Sequence of chain 1.A:
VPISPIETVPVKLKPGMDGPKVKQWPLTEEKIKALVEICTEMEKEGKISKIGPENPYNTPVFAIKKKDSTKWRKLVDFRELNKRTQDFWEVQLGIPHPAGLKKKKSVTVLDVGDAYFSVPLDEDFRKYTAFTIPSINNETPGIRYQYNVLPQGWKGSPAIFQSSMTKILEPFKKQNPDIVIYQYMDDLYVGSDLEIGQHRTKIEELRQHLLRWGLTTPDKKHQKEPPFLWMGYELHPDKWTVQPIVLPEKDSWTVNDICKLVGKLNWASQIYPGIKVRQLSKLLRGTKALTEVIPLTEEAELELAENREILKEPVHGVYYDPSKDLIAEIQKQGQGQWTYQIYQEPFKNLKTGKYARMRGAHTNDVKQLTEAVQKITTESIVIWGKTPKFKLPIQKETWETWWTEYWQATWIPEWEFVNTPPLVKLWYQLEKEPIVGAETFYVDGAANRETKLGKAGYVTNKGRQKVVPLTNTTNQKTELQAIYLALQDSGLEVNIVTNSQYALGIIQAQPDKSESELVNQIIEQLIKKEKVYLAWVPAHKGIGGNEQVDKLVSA

Binding-site contacts:
Ligand atom O28 contacts residue ASP112 of chain 1.A at 3.9 Å.
Ligand atom C25 contacts residue ARG74 of chain 1.A at 3.8 Å.
Ligand atom O01 contacts residue ALA116 of chain 1.A at 3.8 Å.
Ligand atom N22 contacts residue LEU76 of chain 1.A at 4.0 Å.
Ligand atom C23 contacts residue ARG74 of chain 1.A at 3.7 Å.
Ligand atom O06 contacts residue LYS67 of chain 1.A at 3.2 Å.
Ligand atom O28 contacts residue GLY114 of chain 1.A at 4.2 Å.
Ligand atom O28 contacts residue ASP115 of chain 1.A at 3.6 Å.
Ligand atom C09 contacts residue ARG74 of chain 1.A at 3.3 Å.
Ligand atom O01 contacts residue ASP115 of chain 1.A at 4.2 Å.
Ligand atom C05 contacts residue LYS67 of chain 1.A at 4.2 Å.
Ligand atom C15 contacts residue TYR117 of chain 1.A at 4.0 Å (hydrophobic).
Ligand atom P02 contacts residue ALA116 of chain 1.A at 4.1 Å.
Ligand atom C08 contacts residue ARG74 of chain 1.A at 3.6 Å.
Ligand atom O28 contacts residue VAL113 of chain 1.A at 2.5 Å (h-bond).
Ligand atom O28 contacts residue ALA116 of chain 1.A at 3.4 Å (h-bond).
Ligand atom P02 contacts residue MN1 of chain 1.I at 3.1 Å.
Ligand atom O11 contacts residue LYS68 of chain 1.A at 3.8 Å.
Ligand atom C17 contacts residue TYR117 of chain 1.A at 3.8 Å (hydrophobic).
Ligand atom O07 contacts residue GLN153 of chain 1.A at 4.0 Å.
Ligand atom C16 contacts residue TYR117 of chain 1.A at 3.5 Å (hydrophobic).
Ligand atom N20 contacts residue TYR117 of chain 1.A at 3.6 Å.
Ligand atom N24 contacts residue ARG74 of chain 1.A at 3.0 Å (salt-bridge).
Ligand atom O11 contacts residue ARG74 of chain 1.A at 2.5 Å (salt-bridge).
Ligand atom C16 contacts residue GLN153 of chain 1.A at 3.8 Å.
Ligand atom C08 contacts residue LYS67 of chain 1.A at 3.8 Å.
Ligand atom O28 contacts residue MN1 of chain 1.I at 2.0 Å.
Ligand atom O07 contacts residue ARG74 of chain 1.A at 3.0 Å (salt-bridge).
Ligand atom O01 contacts residue GLN153 of chain 1.A at 4.1 Å.
Ligand atom O28 contacts residue ASP187 of chain 1.A at 2.9 Å (salt-bridge).
Ligand atom C13 contacts residue ASP187 of chain 1.A at 3.5 Å.
Ligand atom P02 contacts residue VAL113 of chain 1.A at 4.0 Å.
Ligand atom C10 contacts residue ARG74 of chain 1.A at 3.2 Å.
Ligand atom P02 contacts residue ASP187 of chain 1.A at 3.8 Å.
Ligand atom N26 contacts residue ARG74 of chain 1.A at 3.4 Å (salt-bridge).
Ligand atom C05 contacts residue ARG74 of chain 1.A at 3.3 Å.
Ligand atom O06 contacts residue ARG74 of chain 1.A at 3.3 Å (salt-bridge).
Ligand atom N03 contacts residue MN1 of chain 1.I at 3.4 Å.
Ligand atom O12 contacts residue LYS68 of chain 1.A at 3.9 Å.
Ligand atom C13 contacts residue MN1 of chain 1.I at 3.8 Å.

This protein binds this small molecule.
Small molecule (SMILES): C[C@H](Cn1cnc2c(N)ncnc21)OCP(=O)(O)N[C@@H](CCC(=O)O)C(=O)O